The protein below binds the small molecule below.
Small molecule (SMILES): CCC(C)(C)c1nn(CCO)c2c1N=C(c1ccc(-n3ccnc3C)cc1)CNC2=O

Sequence of chain 1.D:
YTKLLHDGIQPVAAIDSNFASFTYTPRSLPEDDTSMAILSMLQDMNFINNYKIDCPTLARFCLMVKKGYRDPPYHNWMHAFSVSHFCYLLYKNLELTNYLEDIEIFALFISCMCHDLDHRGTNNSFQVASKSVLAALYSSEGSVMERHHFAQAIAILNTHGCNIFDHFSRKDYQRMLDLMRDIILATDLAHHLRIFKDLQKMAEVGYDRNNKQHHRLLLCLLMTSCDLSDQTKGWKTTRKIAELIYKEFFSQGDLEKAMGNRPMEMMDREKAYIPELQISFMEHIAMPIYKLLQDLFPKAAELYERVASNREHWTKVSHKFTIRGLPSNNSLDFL

Binding-site contacts:
Ligand atom C1 contacts residue ILE252 of chain 1.D at 3.8 Å (hydrophobic).
Ligand atom C12 contacts residue PHE288 of chain 1.D at 4.0 Å (hydrophobic).
Ligand atom O25 contacts residue GLN238 of chain 1.D at 2.9 Å (h-bond).
Ligand atom C24 contacts residue SER287 of chain 1.D at 3.6 Å.
Ligand atom C28 contacts residue ILE252 of chain 1.D at 3.8 Å (hydrophobic).
Ligand atom C29 contacts residue PHE288 of chain 1.D at 3.8 Å (hydrophobic).
Ligand atom O31 contacts residue GLN238 of chain 1.D at 4.0 Å.
Ligand atom N3 contacts residue LEU235 of chain 1.D at 3.8 Å.
Ligand atom N27 contacts residue PHE288 of chain 1.D at 4.0 Å.
Ligand atom C16 contacts residue PHE288 of chain 1.D at 3.9 Å (hydrophobic).
Ligand atom O25 contacts residue ASP237 of chain 1.D at 3.6 Å.
Ligand atom C11 contacts residue PHE288 of chain 1.D at 3.9 Å (hydrophobic).
Ligand atom C13 contacts residue MET273 of chain 1.D at 3.4 Å (hydrophobic).
Ligand atom C10 contacts residue ILE252 of chain 1.D at 3.8 Å (hydrophobic).
Ligand atom C7 contacts residue LEU235 of chain 1.D at 3.9 Å (hydrophobic).
Ligand atom C26 contacts residue PHE288 of chain 1.D at 3.6 Å (hydrophobic).
Ligand atom C10 contacts residue ILE248 of chain 1.D at 4.0 Å (hydrophobic).
Ligand atom C11 contacts residue GLN238 of chain 1.D at 3.4 Å.
Ligand atom C10 contacts residue TYR81 of chain 1.D at 3.4 Å (hydrophobic).
Ligand atom O31 contacts residue PHE288 of chain 1.D at 3.2 Å.
Ligand atom C16 contacts residue LEU196 of chain 1.D at 3.7 Å (hydrophobic).
Ligand atom C20 contacts residue MET273 of chain 1.D at 4.1 Å (hydrophobic).
Ligand atom C18 contacts residue MET273 of chain 1.D at 3.9 Å (hydrophobic).
Ligand atom C14 contacts residue MET273 of chain 1.D at 3.9 Å (hydrophobic).
Ligand atom O25 contacts residue LEU235 of chain 1.D at 3.7 Å.
Ligand atom C18 contacts residue PHE288 of chain 1.D at 3.9 Å (hydrophobic).
Ligand atom C17 contacts residue PHE288 of chain 1.D at 3.6 Å (hydrophobic).
Ligand atom C24 contacts residue PHE288 of chain 1.D at 3.8 Å (hydrophobic).
Ligand atom C1 contacts residue PHE288 of chain 1.D at 3.8 Å (hydrophobic).
Ligand atom N27 contacts residue ILE252 of chain 1.D at 3.8 Å.
Ligand atom O25 contacts residue ILE248 of chain 1.D at 4.0 Å.
Ligand atom C28 contacts residue PHE256 of chain 1.D at 3.6 Å (hydrophobic).
Ligand atom O25 contacts residue TYR81 of chain 1.D at 3.9 Å.
Ligand atom C29 contacts residue PHE256 of chain 1.D at 4.0 Å (hydrophobic).
Ligand atom N19 contacts residue MET273 of chain 1.D at 3.9 Å.
Ligand atom N30 contacts residue PHE288 of chain 1.D at 4.0 Å.
Ligand atom C15 contacts residue LEU196 of chain 1.D at 3.6 Å (hydrophobic).
Ligand atom C24 contacts residue ILE292 of chain 1.D at 4.0 Å (hydrophobic).
Ligand atom N4 contacts residue ILE252 of chain 1.D at 3.6 Å.
Ligand atom C9 contacts residue HIS82 of chain 1.D at 3.9 Å.